The small molecule below binds the protein below.
Small molecule (SMILES): COc1ccc(C[C@H](NC(=O)[C@H](C)NC(=O)CN2CCOCC2)C(=O)N[C@@H](Cc2ccccc2)[C@@H](O)[C@H](C)CO)cc1

Sequence of chain 1.K:
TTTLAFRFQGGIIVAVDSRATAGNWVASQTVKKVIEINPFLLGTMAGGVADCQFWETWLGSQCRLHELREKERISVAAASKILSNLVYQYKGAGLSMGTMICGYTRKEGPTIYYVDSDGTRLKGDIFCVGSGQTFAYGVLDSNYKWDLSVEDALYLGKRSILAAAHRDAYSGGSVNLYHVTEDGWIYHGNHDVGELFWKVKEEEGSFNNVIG

Binding-site contacts:
Ligand atom C12 contacts residue THR1 of chain 1.K at 2.4 Å.
Ligand atom C26 contacts residue THR21 of chain 1.K at 3.6 Å.
Ligand atom C2 contacts residue MET45 of chain 1.K at 3.6 Å (hydrophobic).
Ligand atom C7 contacts residue GLY47 of chain 1.K at 3.3 Å.
Ligand atom N25 contacts residue THR21 of chain 1.K at 2.8 Å (h-bond).
Ligand atom C9 contacts residue THR1 of chain 1.K at 1.4 Å.
Ligand atom C5 contacts residue VAL49 of chain 1.K at 3.4 Å (hydrophobic).
Ligand atom O13 contacts residue THR21 of chain 1.K at 3.6 Å.
Ligand atom O13 contacts residue THR1 of chain 1.K at 3.6 Å.
Ligand atom C3 contacts residue VAL31 of chain 1.K at 3.4 Å (hydrophobic).
Ligand atom N22 contacts residue GLY47 of chain 1.K at 2.8 Å (h-bond).
Ligand atom C30 contacts residue ASP126 of chain 1.L at 3.4 Å.
Ligand atom C10 contacts residue THR1 of chain 1.K at 1.5 Å.
Ligand atom C3 contacts residue VAL49 of chain 1.K at 3.6 Å (hydrophobic).
Ligand atom N28 contacts residue ASP126 of chain 1.L at 3.2 Å (salt-bridge).
Ligand atom C26 contacts residue VAL49 of chain 1.K at 3.5 Å (hydrophobic).
Ligand atom C12 contacts residue MES1 of chain 1.IA at 3.5 Å.
Ligand atom C24 contacts residue GLY47 of chain 1.K at 3.4 Å.
Ligand atom C11 contacts residue THR1 of chain 1.K at 2.5 Å.
Ligand atom O49 contacts residue THR21 of chain 1.K at 3.1 Å (h-bond).
Ligand atom C8 contacts residue THR1 of chain 1.K at 2.3 Å.
Ligand atom O21 contacts residue GLY47 of chain 1.K at 3.2 Å (h-bond).
Ligand atom C6 contacts residue THR1 of chain 1.K at 3.6 Å.
Ligand atom O21 contacts residue THR1 of chain 1.K at 2.3 Å (h-bond).
Ligand atom C42 contacts residue GLY48 of chain 1.K at 3.6 Å.
Ligand atom C27 contacts residue THR21 of chain 1.K at 3.5 Å.
Ligand atom C11 contacts residue TYR170 of chain 1.K at 3.2 Å (hydrophobic).
Ligand atom C23 contacts residue VAL49 of chain 1.K at 3.6 Å (hydrophobic).
Ligand atom C42 contacts residue GLY47 of chain 1.K at 3.5 Å.
Ligand atom O49 contacts residue ALA20 of chain 1.K at 3.3 Å.
Ligand atom C11 contacts residue ARG19 of chain 1.K at 3.2 Å.
Ligand atom C4 contacts residue VAL49 of chain 1.K at 3.4 Å (hydrophobic).
Ligand atom O21 contacts residue MES1 of chain 1.IA at 2.7 Å (h-bond).
Ligand atom C7 contacts residue THR1 of chain 1.K at 2.5 Å.
Ligand atom C10 contacts residue TYR170 of chain 1.K at 3.5 Å (hydrophobic).
Ligand atom C23 contacts residue GLY47 of chain 1.K at 3.5 Å.
Ligand atom O13 contacts residue MES1 of chain 1.IA at 3.3 Å (h-bond).
Ligand atom C4 contacts residue VAL31 of chain 1.K at 3.0 Å (hydrophobic).
Ligand atom O49 contacts residue VAL49 of chain 1.K at 3.6 Å.
Ligand atom O39 contacts residue VAL49 of chain 1.K at 3.1 Å (h-bond).

Sequence of chain 1.L:
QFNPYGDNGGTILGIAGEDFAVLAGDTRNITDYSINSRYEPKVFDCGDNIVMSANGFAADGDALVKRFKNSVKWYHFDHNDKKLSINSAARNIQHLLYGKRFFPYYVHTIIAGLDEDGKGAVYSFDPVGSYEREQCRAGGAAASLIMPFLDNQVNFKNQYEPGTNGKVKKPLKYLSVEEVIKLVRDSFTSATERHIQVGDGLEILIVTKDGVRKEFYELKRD